This protein binds this small molecule.
Small molecule (SMILES): O=C1OC(c2ccc(O)cc2)(c2ccc(O)cc2)c2ccc([N+](=O)[O-])c3cccc1c23

Sequence of chain 1.A:
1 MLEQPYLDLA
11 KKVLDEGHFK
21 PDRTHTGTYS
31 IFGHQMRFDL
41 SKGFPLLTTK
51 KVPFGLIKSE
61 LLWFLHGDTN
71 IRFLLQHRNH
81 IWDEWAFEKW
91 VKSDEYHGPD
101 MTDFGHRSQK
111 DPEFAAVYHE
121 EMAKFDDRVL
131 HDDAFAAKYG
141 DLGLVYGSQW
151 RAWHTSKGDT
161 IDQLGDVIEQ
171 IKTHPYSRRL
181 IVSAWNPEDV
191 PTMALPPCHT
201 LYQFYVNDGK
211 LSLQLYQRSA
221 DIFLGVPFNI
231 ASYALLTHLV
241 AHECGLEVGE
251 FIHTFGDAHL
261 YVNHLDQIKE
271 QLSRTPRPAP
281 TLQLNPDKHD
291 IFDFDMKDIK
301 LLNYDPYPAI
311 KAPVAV

Binding-site contacts:
Ligand atom O3 contacts residue TRP85 of chain 1.A at 3.0 Å.
Ligand atom O6 contacts residue VAL314 of chain 1.A at 3.8 Å.
Ligand atom C24 contacts residue GLU84 of chain 1.A at 3.7 Å.
Ligand atom C18 contacts residue TRP85 of chain 1.A at 4.3 Å (hydrophobic).
Ligand atom C17 contacts residue LEU195 of chain 1.A at 3.4 Å (hydrophobic).
Ligand atom O2 contacts residue PO41 of chain 1.B at 3.1 Å (h-bond).
Ligand atom C15 contacts residue TRP82 of chain 1.A at 4.4 Å (hydrophobic).
Ligand atom C4 contacts residue ASP221 of chain 1.A at 3.6 Å.
Ligand atom O2 contacts residue ARG23 of chain 1.A at 4.2 Å.
Ligand atom C5 contacts residue ASP221 of chain 1.A at 4.2 Å.
Ligand atom C20 contacts residue ARG23 of chain 1.A at 4.0 Å.
Ligand atom C16 contacts residue TRP85 of chain 1.A at 3.6 Å (hydrophobic).
Ligand atom N1 contacts residue VAL314 of chain 1.A at 4.5 Å.
Ligand atom C18 contacts residue LEU195 of chain 1.A at 4.0 Å (hydrophobic).
Ligand atom O4 contacts residue GLU88 of chain 1.A at 3.0 Å (salt-bridge).
Ligand atom C17 contacts residue TRP85 of chain 1.A at 3.1 Å (hydrophobic).
Ligand atom O3 contacts residue TRP82 of chain 1.A at 2.7 Å.
Ligand atom C15 contacts residue LEU195 of chain 1.A at 3.1 Å (hydrophobic).
Ligand atom C16 contacts residue TRP82 of chain 1.A at 3.7 Å (hydrophobic).
Ligand atom C23 contacts residue GLU84 of chain 1.A at 3.1 Å.
Ligand atom C21 contacts residue ARG23 of chain 1.A at 4.2 Å.
Ligand atom C1 contacts residue PO41 of chain 1.B at 4.2 Å.
Ligand atom O4 contacts residue PHE104 of chain 1.A at 3.7 Å.
Ligand atom C22 contacts residue GLU88 of chain 1.A at 4.0 Å.
Ligand atom O4 contacts residue GLU84 of chain 1.A at 4.0 Å.
Ligand atom O3 contacts residue LEU195 of chain 1.A at 3.2 Å.
Ligand atom C22 contacts residue GLU84 of chain 1.A at 3.8 Å.
Ligand atom O6 contacts residue LEU224 of chain 1.A at 4.2 Å.
Ligand atom C17 contacts residue TRP82 of chain 1.A at 4.5 Å (hydrophobic).
Ligand atom C16 contacts residue LEU195 of chain 1.A at 3.1 Å (hydrophobic).
Ligand atom C13 contacts residue LEU195 of chain 1.A at 4.2 Å (hydrophobic).
Ligand atom C14 contacts residue LEU195 of chain 1.A at 3.6 Å (hydrophobic).
Ligand atom C8 contacts residue ILE81 of chain 1.A at 4.5 Å (hydrophobic).